Binding-site contacts:
Ligand atom C5 contacts residue UDP1 of chain 1.K at 2.9 Å.
Ligand atom O4 contacts residue ASP305 of chain 1.D at 2.4 Å (salt-bridge).
Ligand atom CBU contacts residue ARG120 of chain 1.D at 3.5 Å.
Ligand atom O4 contacts residue THR304 of chain 1.D at 3.5 Å.
Ligand atom OBV contacts residue ARG397 of chain 1.D at 3.4 Å (salt-bridge).
Ligand atom N2 contacts residue ASN23 of chain 1.D at 3.6 Å.
Ligand atom OBQ contacts residue ARG371 of chain 1.D at 3.2 Å (salt-bridge).
Ligand atom CBO contacts residue LYS22 of chain 1.D at 3.8 Å.
Ligand atom OBQ contacts residue ASP305 of chain 1.D at 3.8 Å.
Ligand atom CBR contacts residue ASP305 of chain 1.D at 3.4 Å.
Ligand atom C7 contacts residue ASN23 of chain 1.D at 3.2 Å.
Ligand atom O4 contacts residue PHE328 of chain 1.D at 3.6 Å.
Ligand atom C3 contacts residue UDP1 of chain 1.K at 2.9 Å.
Ligand atom OBP contacts residue ASP305 of chain 1.D at 3.9 Å.
Ligand atom CBS contacts residue ARG120 of chain 1.D at 3.8 Å.
Ligand atom C1 contacts residue UDP1 of chain 1.K at 1.4 Å.
Ligand atom O7 contacts residue ASN23 of chain 1.D at 3.3 Å.
Ligand atom C4 contacts residue ASP305 of chain 1.D at 3.4 Å.
Ligand atom C7 contacts residue UDP1 of chain 1.K at 3.7 Å.
Ligand atom OBT contacts residue LYS22 of chain 1.D at 2.4 Å (salt-bridge).
Ligand atom O3 contacts residue ASP305 of chain 1.D at 3.5 Å (salt-bridge).
Ligand atom O3 contacts residue ASN23 of chain 1.D at 3.2 Å (h-bond).
Ligand atom C8 contacts residue ASN23 of chain 1.D at 3.3 Å.
Ligand atom CBO contacts residue ARG371 of chain 1.D at 3.8 Å.
Ligand atom CBS contacts residue LYS22 of chain 1.D at 3.7 Å.
Ligand atom OBP contacts residue ARG371 of chain 1.D at 2.9 Å (salt-bridge).
Ligand atom C2 contacts residue UDP1 of chain 1.K at 2.3 Å.
Ligand atom O4 contacts residue ARG331 of chain 1.D at 3.8 Å.
Ligand atom N2 contacts residue UDP1 of chain 1.K at 2.8 Å (h-bond).
Ligand atom OBP contacts residue LYS22 of chain 1.D at 3.0 Å (salt-bridge).
Ligand atom O7 contacts residue TRP95 of chain 1.D at 3.4 Å.
Ligand atom OBP contacts residue ASN23 of chain 1.D at 3.3 Å (h-bond).
Ligand atom OBQ contacts residue ARG331 of chain 1.D at 3.2 Å (salt-bridge).
Ligand atom C2 contacts residue ASN23 of chain 1.D at 3.5 Å.
Ligand atom O5 contacts residue UDP1 of chain 1.K at 2.3 Å (h-bond).
Ligand atom CBR contacts residue ARG331 of chain 1.D at 3.5 Å.
Ligand atom OBQ contacts residue LEU370 of chain 1.D at 3.7 Å.
Ligand atom C4 contacts residue UDP1 of chain 1.K at 3.5 Å.
Ligand atom OBP contacts residue LEU370 of chain 1.D at 3.7 Å.
Ligand atom O5 contacts residue VAL163 of chain 1.D at 3.5 Å.

The protein below binds the small molecule below.
Small molecule (SMILES): CC(=O)N[C@@H]1[C@@H](O[C@](C)(C(=O)O)[C@@H](O)CO)[C@H](O)[C@@H](CO)O[C@@H]1O

Sequence of chain 1.D:
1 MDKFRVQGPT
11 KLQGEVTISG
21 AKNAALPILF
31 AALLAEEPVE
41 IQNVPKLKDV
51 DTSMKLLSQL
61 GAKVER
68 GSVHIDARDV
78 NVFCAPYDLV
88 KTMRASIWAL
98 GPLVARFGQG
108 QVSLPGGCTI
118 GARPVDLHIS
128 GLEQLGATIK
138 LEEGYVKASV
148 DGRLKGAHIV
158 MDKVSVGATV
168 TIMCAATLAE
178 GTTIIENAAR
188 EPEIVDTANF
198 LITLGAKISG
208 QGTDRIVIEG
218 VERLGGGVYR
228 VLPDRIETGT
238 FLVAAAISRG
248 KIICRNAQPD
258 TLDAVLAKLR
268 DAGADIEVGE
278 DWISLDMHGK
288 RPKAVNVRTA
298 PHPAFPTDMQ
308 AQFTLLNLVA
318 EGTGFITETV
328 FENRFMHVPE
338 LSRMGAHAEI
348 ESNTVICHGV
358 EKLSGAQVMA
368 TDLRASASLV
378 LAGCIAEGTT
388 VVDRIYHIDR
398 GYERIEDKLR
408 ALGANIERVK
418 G